This protein binds this small molecule.
Small molecule (SMILES): O=C(O)c1ccccn1

Binding-site contacts:
Ligand atom C2 contacts residue PHE468 of chain 1.B at 4.1 Å (hydrophobic).
Ligand atom O1 contacts residue ARG298 of chain 1.B at 4.2 Å.
Ligand atom N2 contacts residue TRP172 of chain 1.B at 4.4 Å.
Ligand atom O1 contacts residue PHE165 of chain 1.B at 3.9 Å.
Ligand atom C4 contacts residue PHE165 of chain 1.B at 3.6 Å (hydrophobic).
Ligand atom C5 contacts residue PHE468 of chain 1.B at 4.4 Å (hydrophobic).
Ligand atom C6 contacts residue CYS299 of chain 1.B at 4.3 Å (hydrophobic).
Ligand atom C2 contacts residue CYS299 of chain 1.B at 4.2 Å (hydrophobic).
Ligand atom C6 contacts residue PHE165 of chain 1.B at 3.4 Å (hydrophobic).
Ligand atom C4 contacts residue VAL169 of chain 1.B at 3.8 Å (hydrophobic).
Ligand atom C5 contacts residue TRP172 of chain 1.B at 3.8 Å (hydrophobic).
Ligand atom C4 contacts residue TRP172 of chain 1.B at 3.2 Å (hydrophobic).
Ligand atom C1 contacts residue PHE468 of chain 1.B at 3.9 Å (hydrophobic).
Ligand atom O2 contacts residue THR300 of chain 1.B at 2.9 Å (h-bond).
Ligand atom C2 contacts residue PHE165 of chain 1.B at 3.5 Å (hydrophobic).
Ligand atom C2 contacts residue ARG298 of chain 1.B at 4.1 Å.
Ligand atom C3 contacts residue TRP172 of chain 1.B at 3.5 Å (hydrophobic).
Ligand atom O1 contacts residue THR300 of chain 1.B at 2.6 Å (h-bond).
Ligand atom O2 contacts residue PHE165 of chain 1.B at 3.6 Å.
Ligand atom C6 contacts residue PHE468 of chain 1.B at 3.9 Å (hydrophobic).
Ligand atom C3 contacts residue PHE165 of chain 1.B at 3.6 Å (hydrophobic).
Ligand atom C5 contacts residue VAL169 of chain 1.B at 3.6 Å (hydrophobic).
Ligand atom O2 contacts residue CYS299 of chain 1.B at 2.9 Å (h-bond).
Ligand atom N2 contacts residue PHE165 of chain 1.B at 3.5 Å.
Ligand atom O2 contacts residue PHE468 of chain 1.B at 4.3 Å.
Ligand atom C2 contacts residue THR300 of chain 1.B at 3.3 Å.
Ligand atom N2 contacts residue PHE468 of chain 1.B at 4.5 Å.
Ligand atom C1 contacts residue PHE165 of chain 1.B at 3.3 Å (hydrophobic).
Ligand atom C5 contacts residue PHE165 of chain 1.B at 3.6 Å (hydrophobic).
Ligand atom O2 contacts residue ARG298 of chain 1.B at 3.5 Å.

Sequence of chain 1.B:
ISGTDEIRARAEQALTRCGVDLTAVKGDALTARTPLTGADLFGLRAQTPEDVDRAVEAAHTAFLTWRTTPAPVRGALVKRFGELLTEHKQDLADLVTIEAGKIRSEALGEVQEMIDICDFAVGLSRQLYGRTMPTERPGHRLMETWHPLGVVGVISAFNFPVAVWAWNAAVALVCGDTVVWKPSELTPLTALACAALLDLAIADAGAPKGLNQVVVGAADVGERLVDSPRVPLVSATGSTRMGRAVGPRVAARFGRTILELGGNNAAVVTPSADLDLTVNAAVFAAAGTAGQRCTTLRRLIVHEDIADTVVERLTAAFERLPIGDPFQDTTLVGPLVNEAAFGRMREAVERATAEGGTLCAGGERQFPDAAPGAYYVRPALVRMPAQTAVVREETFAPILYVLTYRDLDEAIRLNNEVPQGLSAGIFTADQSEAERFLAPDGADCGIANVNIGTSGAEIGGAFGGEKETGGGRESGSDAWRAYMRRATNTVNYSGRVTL